The small molecule below binds the protein below.
Small molecule (SMILES): Cc1cn([C@H]2C[C@H](O[P](=O)(O)OC[C@H]3O[C@@H](n4cc(C)c(=O)[nH]c4=O)C[C@@H]3O[P](=O)(O)OC[C@H]3O[C@@H](n4cc(C)c(=O)[nH]c4=O)C[C@@H]3O)[C@@H](CO[P](=O)(O)O[C@H]3C[C@H](n4cc(C)c(=O)[nH]c4=O)O[C@@H]3CO[P](=O)(O)O[C@H]3C[C@H](n4cc(C)c(=O)[nH]c4=O)O[C@@H]3CO[P](=O)(O)O[C@H]3C[C@H](n4cc(C)c(=O)[nH]c4=O)O[C@@H]3CO[P](=O)(O)O[C@H]3C[C@H](n4cc(C)c(=O)[nH]c4=O)O[C@@H]3CO[P](=O)(O)O[C@H]3C[C@H](n4cc(C)c(=O)[nH]c4=O)O[C@@H]3CO[P](=O)(O)O[C@H]3C[C@H](n4cc(C)c(=O)[nH]c4=O)O[C@@H]3COP(=O)=O)O2)c(=O)[nH]c1=O

Binding-site contacts:
Ligand atom C7 contacts residue TRP64 of chain 1.A at 3.5 Å (hydrophobic).
Ligand atom C4 contacts residue PHE92 of chain 4.A at 3.3 Å (hydrophobic).
Ligand atom C2 contacts residue PHE18 of chain 1.A at 3.5 Å (hydrophobic).
Ligand atom O4 contacts residue PHE92 of chain 4.A at 3.5 Å (h-bond).
Ligand atom OP1 contacts residue HIS93 of chain 4.A at 2.7 Å (h-bond).
Ligand atom O2 contacts residue PHE12 of chain 1.A at 3.2 Å.
Ligand atom O2 contacts residue LEU98 of chain 4.A at 3.4 Å.
Ligand atom N3 contacts residue PHE12 of chain 1.A at 2.9 Å.
Ligand atom C5 contacts residue PHE18 of chain 1.A at 3.4 Å (hydrophobic).
Ligand atom O4' contacts residue MET50 of chain 4.A at 3.4 Å.
Ligand atom N3 contacts residue PHE92 of chain 4.A at 3.0 Å (h-bond).
Ligand atom C6 contacts residue PHE18 of chain 1.A at 3.5 Å (hydrophobic).
Ligand atom O2 contacts residue MET97 of chain 4.A at 3.4 Å.
Ligand atom O4 contacts residue PRO14 of chain 1.A at 3.5 Å.
Ligand atom C4 contacts residue PHE12 of chain 1.A at 3.2 Å (hydrophobic).
Ligand atom O3' contacts residue ALA71 of chain 4.A at 3.4 Å.
Ligand atom C5' contacts residue TYR62 of chain 1.A at 3.2 Å (hydrophobic).
Ligand atom N3 contacts residue PHE18 of chain 1.A at 3.4 Å.
Ligand atom C4 contacts residue PHE18 of chain 1.A at 3.3 Å (hydrophobic).
Ligand atom OP2 contacts residue LYS107 of chain 4.A at 2.6 Å (salt-bridge).
Ligand atom O4 contacts residue PHE12 of chain 1.A at 3.2 Å.
Ligand atom O2 contacts residue TRP64 of chain 1.A at 3.1 Å.
Ligand atom OP1 contacts residue LYS61 of chain 1.A at 3.0 Å.
Ligand atom C1' contacts residue LEU98 of chain 4.A at 3.5 Å (hydrophobic).
Ligand atom O2 contacts residue ASP94 of chain 4.A at 3.0 Å (salt-bridge).
Ligand atom OP1 contacts residue LYS107 of chain 4.A at 2.8 Å (salt-bridge).
Ligand atom C1' contacts residue ASP94 of chain 4.A at 3.5 Å.
Ligand atom O2 contacts residue ARG60 of chain 1.A at 3.0 Å.
Ligand atom C5 contacts residue HIS93 of chain 4.A at 3.5 Å.
Ligand atom O4' contacts residue HIS93 of chain 4.A at 3.4 Å.
Ligand atom O4' contacts residue TRP64 of chain 1.A at 2.9 Å (h-bond).
Ligand atom C2 contacts residue TRP64 of chain 1.A at 3.5 Å (hydrophobic).
Ligand atom OP1 contacts residue ALA71 of chain 4.A at 2.9 Å (h-bond).
Ligand atom C7 contacts residue SER25 of chain 1.A at 3.5 Å.
Ligand atom C6 contacts residue TRP64 of chain 1.A at 3.2 Å (hydrophobic).
Ligand atom C7 contacts residue HIS93 of chain 4.A at 3.5 Å.
Ligand atom O4 contacts residue SER16 of chain 1.A at 3.0 Å (h-bond).
Ligand atom N1 contacts residue PHE12 of chain 1.A at 3.3 Å.
Ligand atom C2 contacts residue PHE12 of chain 1.A at 2.9 Å (hydrophobic).
Ligand atom OP1 contacts residue TYR62 of chain 1.A at 2.8 Å (h-bond).

Sequence of chain 4.A:
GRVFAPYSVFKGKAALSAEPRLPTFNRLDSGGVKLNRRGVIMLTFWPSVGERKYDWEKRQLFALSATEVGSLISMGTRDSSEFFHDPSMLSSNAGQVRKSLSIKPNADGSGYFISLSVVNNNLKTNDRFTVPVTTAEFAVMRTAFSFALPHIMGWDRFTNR

Sequence of chain 1.A:
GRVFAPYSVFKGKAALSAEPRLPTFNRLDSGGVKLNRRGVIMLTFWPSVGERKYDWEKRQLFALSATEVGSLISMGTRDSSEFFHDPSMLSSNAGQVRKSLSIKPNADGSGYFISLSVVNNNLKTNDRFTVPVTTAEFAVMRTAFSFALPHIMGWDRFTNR